Binding-site contacts:
Ligand atom C2 contacts residue SER210 of chain 1.A at 3.8 Å.
Ligand atom P contacts residue ASN206 of chain 1.A at 3.9 Å.
Ligand atom C2' contacts residue HIS105 of chain 1.A at 3.9 Å.
Ligand atom C1 contacts residue SER210 of chain 1.A at 3.3 Å.
Ligand atom O3P contacts residue GLY208 of chain 1.A at 2.6 Å (h-bond).
Ligand atom O1P contacts residue ARG207 of chain 1.A at 3.5 Å.
Ligand atom C3 contacts residue GLY208 of chain 1.A at 3.7 Å.
Ligand atom C2 contacts residue HIS105 of chain 1.A at 3.0 Å.
Ligand atom P contacts residue HIS105 of chain 1.A at 4.0 Å.
Ligand atom C1' contacts residue ILE228 of chain 1.A at 4.0 Å (hydrophobic).
Ligand atom C2' contacts residue SER210 of chain 1.A at 3.2 Å.
Ligand atom O2P contacts residue ASN206 of chain 1.A at 3.5 Å (h-bond).
Ligand atom C1' contacts residue THR226 of chain 1.A at 3.1 Å.
Ligand atom C1 contacts residue HIS105 of chain 1.A at 3.9 Å.
Ligand atom O1P contacts residue HIS105 of chain 1.A at 4.1 Å.
Ligand atom O3P contacts residue SER210 of chain 1.A at 2.4 Å (h-bond).
Ligand atom C2' contacts residue THR226 of chain 1.A at 3.4 Å.
Ligand atom O3P contacts residue ASN209 of chain 1.A at 3.1 Å (h-bond).
Ligand atom O1P contacts residue GLY208 of chain 1.A at 3.9 Å.
Ligand atom O2P contacts residue ARG207 of chain 1.A at 4.3 Å.
Ligand atom C1 contacts residue ARG207 of chain 1.A at 4.1 Å.
Ligand atom O2P contacts residue SER210 of chain 1.A at 2.4 Å (h-bond).
Ligand atom C1' contacts residue SER210 of chain 1.A at 3.1 Å.
Ligand atom C3 contacts residue SER210 of chain 1.A at 3.5 Å.
Ligand atom O1P contacts residue SER210 of chain 1.A at 2.7 Å (h-bond).
Ligand atom C3' contacts residue ASN206 of chain 1.A at 4.3 Å.
Ligand atom P contacts residue THR226 of chain 1.A at 3.9 Å.
Ligand atom P contacts residue ARG207 of chain 1.A at 4.0 Å.
Ligand atom O3P contacts residue ARG207 of chain 1.A at 3.5 Å.
Ligand atom C3 contacts residue VAL106 of chain 1.A at 4.3 Å (hydrophobic).
Ligand atom C3 contacts residue LEU87 of chain 1.A at 3.2 Å (hydrophobic).
Ligand atom C3' contacts residue ILE228 of chain 1.A at 3.3 Å (hydrophobic).
Ligand atom O3P contacts residue ASN206 of chain 1.A at 3.1 Å (h-bond).
Ligand atom C3' contacts residue ALA227 of chain 1.A at 3.7 Å (hydrophobic).
Ligand atom C2' contacts residue ALA227 of chain 1.A at 3.9 Å (hydrophobic).
Ligand atom P contacts residue SER210 of chain 1.A at 1.4 Å.
Ligand atom O2P contacts residue THR226 of chain 1.A at 3.3 Å (h-bond).
Ligand atom C1' contacts residue ALA227 of chain 1.A at 3.5 Å (hydrophobic).
Ligand atom C1 contacts residue GLY208 of chain 1.A at 4.2 Å.
Ligand atom P contacts residue GLY208 of chain 1.A at 3.8 Å.

Sequence of chain 1.A:
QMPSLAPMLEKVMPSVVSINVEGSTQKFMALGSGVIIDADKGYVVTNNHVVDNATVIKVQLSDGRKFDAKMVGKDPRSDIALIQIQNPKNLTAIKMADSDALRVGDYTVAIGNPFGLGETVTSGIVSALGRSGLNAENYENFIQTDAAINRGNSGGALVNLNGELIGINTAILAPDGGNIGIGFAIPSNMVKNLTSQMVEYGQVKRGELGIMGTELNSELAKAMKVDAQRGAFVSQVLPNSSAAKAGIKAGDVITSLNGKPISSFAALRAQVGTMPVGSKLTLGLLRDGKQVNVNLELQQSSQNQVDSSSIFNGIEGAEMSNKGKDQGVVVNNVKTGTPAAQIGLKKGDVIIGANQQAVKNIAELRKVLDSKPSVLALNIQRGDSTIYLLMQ

This small molecule binds to this protein.
Small molecule (SMILES): CC(C)O[PH](=O)OC(C)C